Binding-site contacts:
Ligand atom C5 contacts residue ASN184 of chain 1.A at 3.7 Å.
Ligand atom O7 contacts residue LEU333 of chain 4.A at 3.2 Å (h-bond).
Ligand atom C2 contacts residue ASN184 of chain 1.A at 2.6 Å.
Ligand atom C4 contacts residue ASN184 of chain 1.A at 4.3 Å.
Ligand atom C3 contacts residue ASN184 of chain 1.A at 3.9 Å.
Ligand atom N2 contacts residue ASN184 of chain 1.A at 3.0 Å (h-bond).
Ligand atom N2 contacts residue ILE334 of chain 4.A at 4.3 Å.
Ligand atom O7 contacts residue ILE334 of chain 4.A at 4.2 Å.
Ligand atom C7 contacts residue ASN184 of chain 1.A at 4.2 Å.
Ligand atom C5 contacts residue TYR11 of chain 1.A at 4.4 Å (hydrophobic).
Ligand atom O5 contacts residue TYR11 of chain 1.A at 3.8 Å.
Ligand atom C8 contacts residue ILE334 of chain 4.A at 4.2 Å (hydrophobic).
Ligand atom C6 contacts residue TYR11 of chain 1.A at 4.1 Å (hydrophobic).
Ligand atom O5 contacts residue ASN184 of chain 1.A at 2.4 Å (h-bond).
Ligand atom C7 contacts residue ILE334 of chain 4.A at 4.4 Å (hydrophobic).
Ligand atom C8 contacts residue LEU333 of chain 4.A at 3.8 Å (hydrophobic).
Ligand atom C7 contacts residue LEU333 of chain 4.A at 3.7 Å (hydrophobic).
Ligand atom C1 contacts residue ASN184 of chain 1.A at 1.4 Å.

Sequence of chain 1.A:
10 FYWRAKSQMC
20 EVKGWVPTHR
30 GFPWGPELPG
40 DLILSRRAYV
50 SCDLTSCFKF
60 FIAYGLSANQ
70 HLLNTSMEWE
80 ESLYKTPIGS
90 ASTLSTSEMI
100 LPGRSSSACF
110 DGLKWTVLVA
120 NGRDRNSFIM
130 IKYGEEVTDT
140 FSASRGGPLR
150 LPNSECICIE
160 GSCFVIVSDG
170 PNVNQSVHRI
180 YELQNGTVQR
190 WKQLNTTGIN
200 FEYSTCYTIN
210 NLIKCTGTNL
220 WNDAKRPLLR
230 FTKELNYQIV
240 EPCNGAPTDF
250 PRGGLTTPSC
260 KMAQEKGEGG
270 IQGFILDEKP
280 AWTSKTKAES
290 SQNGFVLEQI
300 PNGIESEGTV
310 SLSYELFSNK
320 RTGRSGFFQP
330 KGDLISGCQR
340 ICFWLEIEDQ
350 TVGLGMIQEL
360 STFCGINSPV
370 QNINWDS

Sequence of chain 4.A:
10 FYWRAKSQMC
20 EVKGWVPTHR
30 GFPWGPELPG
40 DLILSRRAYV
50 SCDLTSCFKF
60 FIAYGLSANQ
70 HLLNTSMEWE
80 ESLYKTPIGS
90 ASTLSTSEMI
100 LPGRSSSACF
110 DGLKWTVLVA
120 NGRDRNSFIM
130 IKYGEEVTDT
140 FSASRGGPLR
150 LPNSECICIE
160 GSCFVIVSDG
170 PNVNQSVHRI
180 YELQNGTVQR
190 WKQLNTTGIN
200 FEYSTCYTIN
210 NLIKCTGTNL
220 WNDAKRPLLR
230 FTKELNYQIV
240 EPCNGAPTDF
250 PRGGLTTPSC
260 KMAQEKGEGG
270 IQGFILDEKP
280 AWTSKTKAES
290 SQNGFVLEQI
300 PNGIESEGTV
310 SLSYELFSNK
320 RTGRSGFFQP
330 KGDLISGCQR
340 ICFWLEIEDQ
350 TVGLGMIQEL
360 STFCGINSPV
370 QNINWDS

A small-molecule ligand and the protein it binds are described below.
Small molecule (SMILES): CC(=O)N[C@@H]1[C@@H](O)[C@H](O)[C@@H](CO)O[C@H]1O